Binding-site contacts:
Ligand atom C7 contacts residue ASN709 of chain 1.K at 3.1 Å.
Ligand atom O7 contacts residue ASN709 of chain 1.K at 2.8 Å (h-bond).
Ligand atom C2 contacts residue ASN709 of chain 1.K at 2.5 Å.
Ligand atom C5 contacts residue ASN709 of chain 1.K at 3.7 Å.
Ligand atom C8 contacts residue ASN709 of chain 1.K at 4.2 Å.
Ligand atom C3 contacts residue ASN709 of chain 1.K at 3.8 Å.
Ligand atom N2 contacts residue ASN709 of chain 1.K at 2.9 Å (h-bond).
Ligand atom C8 contacts residue GLY1131 of chain 1.K at 3.5 Å.
Ligand atom O5 contacts residue ASN709 of chain 1.K at 2.4 Å (h-bond).
Ligand atom C1 contacts residue ASN709 of chain 1.K at 1.5 Å.
Ligand atom C8 contacts residue ILE1130 of chain 1.K at 4.1 Å (hydrophobic).
Ligand atom C4 contacts residue ASN709 of chain 1.K at 4.3 Å.

A protein and the small-molecule ligand that binds it are described below.
Small molecule (SMILES): CC(=O)N[C@@H]1[C@@H](O)[C@H](O)[C@@H](CO)O[C@H]1O

Sequence of chain 1.K:
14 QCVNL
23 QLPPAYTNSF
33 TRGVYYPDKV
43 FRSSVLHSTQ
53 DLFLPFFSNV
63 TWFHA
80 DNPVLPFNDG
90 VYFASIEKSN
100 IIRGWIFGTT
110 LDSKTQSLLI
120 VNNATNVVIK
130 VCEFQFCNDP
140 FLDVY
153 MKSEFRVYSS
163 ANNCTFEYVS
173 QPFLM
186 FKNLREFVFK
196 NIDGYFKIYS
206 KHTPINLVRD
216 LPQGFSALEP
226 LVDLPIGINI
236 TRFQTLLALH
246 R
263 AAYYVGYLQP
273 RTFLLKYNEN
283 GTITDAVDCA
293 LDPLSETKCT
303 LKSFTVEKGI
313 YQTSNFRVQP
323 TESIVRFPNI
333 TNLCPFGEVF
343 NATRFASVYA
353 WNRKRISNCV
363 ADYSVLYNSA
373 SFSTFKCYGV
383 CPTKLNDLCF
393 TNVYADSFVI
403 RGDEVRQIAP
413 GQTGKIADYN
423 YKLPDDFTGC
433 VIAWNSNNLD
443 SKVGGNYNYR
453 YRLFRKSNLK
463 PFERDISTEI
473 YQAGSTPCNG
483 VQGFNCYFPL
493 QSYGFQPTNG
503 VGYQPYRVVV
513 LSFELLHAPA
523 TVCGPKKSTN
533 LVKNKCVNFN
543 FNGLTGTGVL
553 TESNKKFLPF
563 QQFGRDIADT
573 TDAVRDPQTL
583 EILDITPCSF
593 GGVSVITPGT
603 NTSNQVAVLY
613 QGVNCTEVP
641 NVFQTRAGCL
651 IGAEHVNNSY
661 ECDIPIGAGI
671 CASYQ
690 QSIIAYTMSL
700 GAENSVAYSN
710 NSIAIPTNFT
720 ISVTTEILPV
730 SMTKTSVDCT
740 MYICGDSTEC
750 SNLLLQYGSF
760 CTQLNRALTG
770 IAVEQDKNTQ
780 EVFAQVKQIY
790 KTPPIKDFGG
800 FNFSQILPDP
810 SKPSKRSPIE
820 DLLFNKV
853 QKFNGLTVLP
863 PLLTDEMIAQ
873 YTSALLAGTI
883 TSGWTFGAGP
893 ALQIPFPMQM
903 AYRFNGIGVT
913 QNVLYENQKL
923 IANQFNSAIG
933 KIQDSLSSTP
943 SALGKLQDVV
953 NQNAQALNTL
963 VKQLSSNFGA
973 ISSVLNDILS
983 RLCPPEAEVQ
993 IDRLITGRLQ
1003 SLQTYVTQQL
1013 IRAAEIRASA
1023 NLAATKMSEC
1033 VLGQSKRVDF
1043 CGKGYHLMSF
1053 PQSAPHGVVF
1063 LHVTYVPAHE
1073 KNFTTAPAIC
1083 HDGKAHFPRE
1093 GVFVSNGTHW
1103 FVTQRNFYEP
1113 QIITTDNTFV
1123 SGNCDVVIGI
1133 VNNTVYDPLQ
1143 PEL